The protein below binds the small molecule below.
Small molecule (SMILES): CC(=O)N[C@H]1[C@H](O[C@H]2[C@H](O)[C@@H](NC(C)=O)CO[C@@H]2CO)O[C@H](CO)[C@@H](O)[C@@H]1O

Binding-site contacts:
Ligand atom N2 contacts residue ASN114 of chain 1.A at 3.0 Å (h-bond).
Ligand atom O6 contacts residue ARG120 of chain 1.A at 3.4 Å (salt-bridge).
Ligand atom O7 contacts residue ASN114 of chain 1.A at 3.2 Å (h-bond).
Ligand atom O5 contacts residue ASN114 of chain 1.A at 2.4 Å (h-bond).
Ligand atom C6 contacts residue GLU117 of chain 1.A at 4.0 Å.
Ligand atom C5 contacts residue ASN114 of chain 1.A at 3.8 Å.
Ligand atom C4 contacts residue ASN114 of chain 1.A at 4.3 Å.
Ligand atom C6 contacts residue ARG120 of chain 1.A at 3.5 Å.
Ligand atom O6 contacts residue GLU117 of chain 1.A at 3.1 Å (salt-bridge).
Ligand atom C5 contacts residue SER116 of chain 1.A at 4.4 Å.
Ligand atom O5 contacts residue GLU117 of chain 1.A at 3.8 Å.
Ligand atom O5 contacts residue SER116 of chain 1.A at 4.3 Å.
Ligand atom C1 contacts residue ASN114 of chain 1.A at 1.5 Å.
Ligand atom C2 contacts residue ASN114 of chain 1.A at 2.6 Å.
Ligand atom C7 contacts residue ASN114 of chain 1.A at 3.3 Å.
Ligand atom C3 contacts residue ASN114 of chain 1.A at 3.9 Å.

Sequence of chain 1.A:
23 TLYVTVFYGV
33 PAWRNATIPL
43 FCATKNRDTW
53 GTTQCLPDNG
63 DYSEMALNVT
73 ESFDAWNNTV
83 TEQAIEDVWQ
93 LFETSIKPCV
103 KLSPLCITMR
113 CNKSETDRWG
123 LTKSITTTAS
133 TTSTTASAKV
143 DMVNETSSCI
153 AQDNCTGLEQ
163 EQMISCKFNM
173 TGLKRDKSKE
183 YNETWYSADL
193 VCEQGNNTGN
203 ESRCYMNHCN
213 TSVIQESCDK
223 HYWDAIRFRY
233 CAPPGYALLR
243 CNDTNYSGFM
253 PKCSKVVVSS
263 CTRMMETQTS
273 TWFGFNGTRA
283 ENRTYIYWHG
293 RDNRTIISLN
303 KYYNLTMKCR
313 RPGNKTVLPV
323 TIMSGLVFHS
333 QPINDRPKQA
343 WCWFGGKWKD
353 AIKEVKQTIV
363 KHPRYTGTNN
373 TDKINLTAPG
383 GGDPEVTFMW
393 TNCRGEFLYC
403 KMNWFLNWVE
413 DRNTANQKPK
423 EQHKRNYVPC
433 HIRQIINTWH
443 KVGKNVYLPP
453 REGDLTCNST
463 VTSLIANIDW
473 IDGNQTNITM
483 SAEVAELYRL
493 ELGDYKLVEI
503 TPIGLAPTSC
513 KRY